The small molecule below binds the protein below.
Small molecule (SMILES): NC[C@H]1N[C@H](CO)[C@H](O)[C@@H]1O

Binding-site contacts:
Ligand atom CAD contacts residue ASP139 of chain 1.B at 3.0 Å.
Ligand atom OAK contacts residue ASP62 of chain 1.B at 2.9 Å (salt-bridge).
Ligand atom CAB contacts residue TYR103 of chain 1.B at 3.8 Å (hydrophobic).
Ligand atom CAB contacts residue TRP16 of chain 1.B at 3.7 Å (hydrophobic).
Ligand atom CAF contacts residue ASP139 of chain 1.B at 3.7 Å.
Ligand atom OAI contacts residue TYR103 of chain 1.B at 3.5 Å.
Ligand atom CAE contacts residue ASP200 of chain 1.B at 3.3 Å.
Ligand atom CAD contacts residue ASP200 of chain 1.B at 3.9 Å.
Ligand atom CAA contacts residue LYS137 of chain 1.B at 3.9 Å.
Ligand atom NAG contacts residue CYS111 of chain 1.B at 3.4 Å (h-bond).
Ligand atom CAA contacts residue TRP16 of chain 1.B at 3.7 Å (hydrophobic).
Ligand atom CAC contacts residue ASP200 of chain 1.B at 3.4 Å.
Ligand atom CAA contacts residue ASP61 of chain 1.B at 3.5 Å.
Ligand atom OAK contacts residue ALA112 of chain 1.B at 3.9 Å.
Ligand atom OAK contacts residue TYR103 of chain 1.B at 4.0 Å.
Ligand atom CAC contacts residue GLU172 of chain 1.B at 3.8 Å.
Ligand atom OAJ contacts residue ASP200 of chain 1.B at 3.6 Å.
Ligand atom NAH contacts residue TYR176 of chain 1.B at 3.7 Å.
Ligand atom NAH contacts residue GLU172 of chain 1.B at 2.8 Å (salt-bridge).
Ligand atom OAJ contacts residue ARG196 of chain 1.B at 3.2 Å (salt-bridge).
Ligand atom CAE contacts residue GLU172 of chain 1.B at 3.6 Å.
Ligand atom CAB contacts residue ASP61 of chain 1.B at 3.6 Å.
Ligand atom CAB contacts residue ASP62 of chain 1.B at 3.4 Å.
Ligand atom CAB contacts residue ASP139 of chain 1.B at 3.8 Å.
Ligand atom OAI contacts residue GLU172 of chain 1.B at 3.9 Å.
Ligand atom CAE contacts residue TYR176 of chain 1.B at 3.3 Å (hydrophobic).
Ligand atom CAE contacts residue ASP139 of chain 1.B at 3.8 Å.
Ligand atom OAI contacts residue ASP61 of chain 1.B at 2.6 Å (salt-bridge).
Ligand atom OAI contacts residue LYS137 of chain 1.B at 3.0 Å (salt-bridge).
Ligand atom OAJ contacts residue GLU172 of chain 1.B at 3.0 Å (salt-bridge).
Ligand atom OAK contacts residue CYS111 of chain 1.B at 3.2 Å.
Ligand atom OAJ contacts residue LYS137 of chain 1.B at 3.0 Å (salt-bridge).
Ligand atom CAF contacts residue TRP16 of chain 1.B at 3.8 Å (hydrophobic).
Ligand atom NAH contacts residue ASP200 of chain 1.B at 2.6 Å (salt-bridge).
Ligand atom NAH contacts residue ARG196 of chain 1.B at 4.0 Å.
Ligand atom NAG contacts residue ASP139 of chain 1.B at 2.6 Å (salt-bridge).
Ligand atom OAK contacts residue TRP16 of chain 1.B at 3.5 Å.
Ligand atom OAI contacts residue ASP139 of chain 1.B at 3.6 Å.
Ligand atom CAD contacts residue GLU172 of chain 1.B at 3.4 Å.
Ligand atom NAH contacts residue LEU175 of chain 1.B at 3.8 Å.

Sequence of chain 1.B:
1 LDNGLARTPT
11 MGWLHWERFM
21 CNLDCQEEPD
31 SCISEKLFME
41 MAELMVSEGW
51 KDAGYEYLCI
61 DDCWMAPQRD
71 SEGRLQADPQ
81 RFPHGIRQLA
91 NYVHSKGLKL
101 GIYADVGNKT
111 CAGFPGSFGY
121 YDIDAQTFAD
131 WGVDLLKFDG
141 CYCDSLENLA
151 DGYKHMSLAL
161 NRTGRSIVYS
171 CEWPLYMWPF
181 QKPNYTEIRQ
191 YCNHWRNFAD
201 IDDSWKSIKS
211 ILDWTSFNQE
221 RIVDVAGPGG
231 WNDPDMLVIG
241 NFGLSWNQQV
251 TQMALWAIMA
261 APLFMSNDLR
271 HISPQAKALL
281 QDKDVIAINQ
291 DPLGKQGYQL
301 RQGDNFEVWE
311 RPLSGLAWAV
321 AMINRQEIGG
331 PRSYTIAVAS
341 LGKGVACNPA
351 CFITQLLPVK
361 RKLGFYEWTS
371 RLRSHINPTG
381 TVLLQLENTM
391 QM